Binding-site contacts:
Ligand atom O5 contacts residue ASN215 of chain 1.B at 2.3 Å (h-bond).
Ligand atom O7 contacts residue ASN175 of chain 1.B at 3.1 Å (h-bond).
Ligand atom O5 contacts residue THR214 of chain 1.B at 4.3 Å.
Ligand atom C7 contacts residue ASN215 of chain 1.B at 4.0 Å.
Ligand atom O7 contacts residue ASN215 of chain 1.B at 4.4 Å.
Ligand atom C5 contacts residue ASN215 of chain 1.B at 3.6 Å.
Ligand atom C7 contacts residue ASN175 of chain 1.B at 4.2 Å.
Ligand atom O3 contacts residue ASN175 of chain 1.B at 4.5 Å.
Ligand atom N2 contacts residue ASN215 of chain 1.B at 3.0 Å (h-bond).
Ligand atom C1 contacts residue ASN215 of chain 1.B at 1.4 Å.
Ligand atom O6 contacts residue THR214 of chain 1.B at 3.9 Å.
Ligand atom C4 contacts residue ASN215 of chain 1.B at 4.1 Å.
Ligand atom C2 contacts residue ASN215 of chain 1.B at 2.4 Å.
Ligand atom C3 contacts residue ASN215 of chain 1.B at 3.8 Å.

This small molecule binds to this protein.
Small molecule (SMILES): CC(=O)N[C@@H]1[C@@H](O)[C@H](O)[C@@H](CO)O[C@H]1O

Sequence of chain 1.B:
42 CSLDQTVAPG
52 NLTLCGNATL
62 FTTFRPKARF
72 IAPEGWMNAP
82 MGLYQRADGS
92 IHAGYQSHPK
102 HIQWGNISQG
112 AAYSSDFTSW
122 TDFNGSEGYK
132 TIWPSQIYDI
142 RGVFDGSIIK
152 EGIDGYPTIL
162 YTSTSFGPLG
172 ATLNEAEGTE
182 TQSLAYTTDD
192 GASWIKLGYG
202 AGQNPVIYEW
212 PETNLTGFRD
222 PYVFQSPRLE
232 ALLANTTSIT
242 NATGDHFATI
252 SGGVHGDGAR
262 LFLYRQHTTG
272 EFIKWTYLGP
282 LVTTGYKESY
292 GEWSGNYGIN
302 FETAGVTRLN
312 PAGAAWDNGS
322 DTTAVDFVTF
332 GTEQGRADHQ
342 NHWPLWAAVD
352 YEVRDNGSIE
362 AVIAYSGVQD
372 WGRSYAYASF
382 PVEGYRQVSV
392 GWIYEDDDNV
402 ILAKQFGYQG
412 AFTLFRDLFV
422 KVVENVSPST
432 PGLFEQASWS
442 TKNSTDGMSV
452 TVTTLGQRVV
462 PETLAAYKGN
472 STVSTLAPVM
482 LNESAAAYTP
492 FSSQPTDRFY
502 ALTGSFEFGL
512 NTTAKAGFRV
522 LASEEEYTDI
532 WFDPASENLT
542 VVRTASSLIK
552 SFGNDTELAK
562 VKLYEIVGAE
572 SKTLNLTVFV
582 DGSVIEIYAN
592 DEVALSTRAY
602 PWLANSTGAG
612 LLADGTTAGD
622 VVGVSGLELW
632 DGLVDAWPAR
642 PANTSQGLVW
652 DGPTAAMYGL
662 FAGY